Binding-site contacts:
Ligand atom O2 contacts residue MET112 of chain 1.P at 3.9 Å.
Ligand atom C8 contacts residue ASN355 of chain 1.P at 4.3 Å.
Ligand atom C7 contacts residue ASN355 of chain 1.P at 3.4 Å.
Ligand atom N2 contacts residue NAG1 of chain 1.CB at 3.1 Å (h-bond).
Ligand atom C5 contacts residue ASN355 of chain 1.P at 3.8 Å.
Ligand atom O5 contacts residue SER357 of chain 1.P at 4.2 Å.
Ligand atom C8 contacts residue NAG1 of chain 1.EB at 3.7 Å.
Ligand atom O2 contacts residue BMA3 of chain 1.CB at 4.4 Å.
Ligand atom C7 contacts residue NAG1 of chain 1.EB at 4.0 Å.
Ligand atom C2 contacts residue ASN355 of chain 1.P at 2.2 Å.
Ligand atom C8 contacts residue NAG1 of chain 1.CB at 3.5 Å.
Ligand atom N2 contacts residue ASN355 of chain 1.P at 2.4 Å (h-bond).
Ligand atom C6 contacts residue NAG1 of chain 1.EB at 3.8 Å.
Ligand atom C8 contacts residue NAG2 of chain 1.EB at 4.3 Å.
Ligand atom C3 contacts residue ASN355 of chain 1.P at 3.6 Å.
Ligand atom C4 contacts residue ASN355 of chain 1.P at 4.2 Å.
Ligand atom O7 contacts residue NAG2 of chain 1.CB at 4.4 Å.
Ligand atom O3 contacts residue NAG1 of chain 1.CB at 4.4 Å.
Ligand atom O7 contacts residue NAG1 of chain 1.EB at 4.2 Å.
Ligand atom C5 contacts residue SER357 of chain 1.P at 4.3 Å.
Ligand atom O3 contacts residue NAG2 of chain 1.CB at 4.3 Å.
Ligand atom C7 contacts residue NAG1 of chain 1.CB at 3.8 Å.
Ligand atom C1 contacts residue ASN355 of chain 1.P at 1.4 Å.
Ligand atom C1 contacts residue SER357 of chain 1.P at 3.9 Å.
Ligand atom C3 contacts residue NAG1 of chain 1.CB at 4.4 Å.
Ligand atom C5 contacts residue NAG1 of chain 1.EB at 4.1 Å.
Ligand atom O7 contacts residue ASN355 of chain 1.P at 3.9 Å.
Ligand atom C1 contacts residue NAG1 of chain 1.CB at 4.2 Å.
Ligand atom O5 contacts residue ASN355 of chain 1.P at 2.6 Å (h-bond).
Ligand atom C4 contacts residue NAG2 of chain 1.CB at 4.3 Å.
Ligand atom C6 contacts residue NAG2 of chain 1.CB at 4.1 Å.
Ligand atom O7 contacts residue NAG1 of chain 1.CB at 3.5 Å (h-bond).
Ligand atom C2 contacts residue NAG1 of chain 1.CB at 4.1 Å.

Sequence of chain 1.P:
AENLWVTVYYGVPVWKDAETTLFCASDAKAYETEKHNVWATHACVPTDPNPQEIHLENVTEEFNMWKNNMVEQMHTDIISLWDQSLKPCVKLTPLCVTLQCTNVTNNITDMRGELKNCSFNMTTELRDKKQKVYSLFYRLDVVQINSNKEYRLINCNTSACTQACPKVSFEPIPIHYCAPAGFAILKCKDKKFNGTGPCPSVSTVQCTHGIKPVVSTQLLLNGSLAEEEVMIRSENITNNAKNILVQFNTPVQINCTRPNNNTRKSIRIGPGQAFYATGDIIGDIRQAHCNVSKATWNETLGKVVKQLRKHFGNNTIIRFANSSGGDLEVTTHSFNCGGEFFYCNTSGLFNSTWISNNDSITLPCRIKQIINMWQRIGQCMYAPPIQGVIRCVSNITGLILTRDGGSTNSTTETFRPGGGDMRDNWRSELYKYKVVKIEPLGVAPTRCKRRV

The small molecule below binds the protein below.
Small molecule (SMILES): CC(=O)N[C@H]1[C@H](O[C@H]2[C@H](O)[C@@H](NC(C)=O)CO[C@@H]2CO)O[C@H](CO)[C@@H](O[C@@H]2O[C@H](CO[C@H]3O[C@H](CO)[C@@H](O)[C@H](O)[C@@H]3O)[C@@H](O)[C@H](O)[C@@H]2O)[C@@H]1O